A protein and the small-molecule ligand that binds it are described below.
Small molecule (SMILES): CC1=C(/C=C/C(C)=C/C=C/C(C)=C/CO)C(C)(C)CCC1

Sequence of chain 1.B:
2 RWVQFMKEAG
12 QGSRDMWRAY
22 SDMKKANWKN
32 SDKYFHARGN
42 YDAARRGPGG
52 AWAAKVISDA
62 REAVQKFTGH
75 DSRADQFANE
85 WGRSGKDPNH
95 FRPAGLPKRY

Sequence of chain 1.C:
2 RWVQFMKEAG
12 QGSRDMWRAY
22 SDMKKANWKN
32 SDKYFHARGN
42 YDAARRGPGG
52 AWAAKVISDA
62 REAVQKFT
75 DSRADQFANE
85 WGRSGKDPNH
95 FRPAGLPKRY

Binding-site contacts:
Ligand atom C12 contacts residue TRP53 of chain 1.B at 4.2 Å (hydrophobic).
Ligand atom O1 contacts residue TRP53 of chain 1.B at 4.4 Å.
Ligand atom O1 contacts residue ALA64 of chain 1.C at 3.7 Å.
Ligand atom C18 contacts residue SER14 of chain 1.C at 3.0 Å.
Ligand atom C11 contacts residue ALA61 of chain 1.A at 3.9 Å (hydrophobic).
Ligand atom C4 contacts residue VAL57 of chain 1.C at 4.4 Å (hydrophobic).
Ligand atom C19 contacts residue ALA61 of chain 1.C at 4.2 Å (hydrophobic).
Ligand atom C7 contacts residue ALA61 of chain 1.A at 4.4 Å (hydrophobic).
Ligand atom C2 contacts residue TRP53 of chain 1.C at 4.1 Å (hydrophobic).
Ligand atom C12 contacts residue ALA61 of chain 1.C at 4.1 Å (hydrophobic).
Ligand atom C19 contacts residue PHE68 of chain 1.A at 4.0 Å (hydrophobic).
Ligand atom C10 contacts residue ALA64 of chain 1.A at 4.0 Å (hydrophobic).
Ligand atom C13 contacts residue VAL65 of chain 1.A at 4.1 Å (hydrophobic).
Ligand atom C14 contacts residue ALA61 of chain 1.C at 3.7 Å (hydrophobic).
Ligand atom C4 contacts residue ALA54 of chain 1.C at 4.2 Å (hydrophobic).
Ligand atom C10 contacts residue ALA61 of chain 1.A at 3.8 Å (hydrophobic).
Ligand atom C8 contacts residue VAL57 of chain 1.C at 4.3 Å (hydrophobic).
Ligand atom C12 contacts residue VAL65 of chain 1.A at 4.4 Å (hydrophobic).
Ligand atom C3 contacts residue SER14 of chain 1.C at 4.2 Å.
Ligand atom C16 contacts residue VAL57 of chain 1.A at 4.1 Å (hydrophobic).
Ligand atom O1 contacts residue PHE6 of chain 1.B at 3.9 Å.
Ligand atom C3 contacts residue TRP53 of chain 1.C at 3.8 Å (hydrophobic).
Ligand atom C13 contacts residue ALA61 of chain 1.C at 4.1 Å (hydrophobic).
Ligand atom C11 contacts residue VAL65 of chain 1.A at 3.9 Å (hydrophobic).
Ligand atom C3 contacts residue ALA10 of chain 1.C at 4.5 Å (hydrophobic).
Ligand atom C20 contacts residue VAL65 of chain 1.A at 3.0 Å (hydrophobic).
Ligand atom C19 contacts residue ILE58 of chain 1.C at 4.4 Å (hydrophobic).
Ligand atom C4 contacts residue SER14 of chain 1.C at 3.2 Å.
Ligand atom C19 contacts residue ALA64 of chain 1.A at 3.2 Å (hydrophobic).
Ligand atom C17 contacts residue VAL57 of chain 1.A at 4.4 Å (hydrophobic).
Ligand atom C15 contacts residue PHE6 of chain 1.B at 4.1 Å (hydrophobic).
Ligand atom C11 contacts residue ALA64 of chain 1.A at 4.0 Å (hydrophobic).
Ligand atom C9 contacts residue ALA64 of chain 1.A at 3.6 Å (hydrophobic).
Ligand atom C5 contacts residue SER14 of chain 1.C at 3.4 Å.
Ligand atom C9 contacts residue ALA61 of chain 1.A at 4.3 Å (hydrophobic).
Ligand atom C7 contacts residue ASP60 of chain 1.A at 4.5 Å.
Ligand atom C14 contacts residue PHE6 of chain 1.B at 4.3 Å (hydrophobic).
Ligand atom C7 contacts residue ALA64 of chain 1.A at 4.4 Å (hydrophobic).
Ligand atom C16 contacts residue ASP60 of chain 1.A at 4.2 Å.
Ligand atom C14 contacts residue TRP53 of chain 1.B at 4.4 Å (hydrophobic).

Sequence of chain 1.A:
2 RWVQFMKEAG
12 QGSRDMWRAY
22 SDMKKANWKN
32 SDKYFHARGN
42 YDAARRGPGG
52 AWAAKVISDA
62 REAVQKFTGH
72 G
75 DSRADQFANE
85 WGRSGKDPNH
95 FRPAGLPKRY